Binding-site contacts:
Ligand atom C8 contacts residue SER43 of chain 1.C at 4.1 Å.
Ligand atom C11 contacts residue GLN253 of chain 1.C at 3.3 Å.
Ligand atom O4 contacts residue PHE50 of chain 1.D at 3.9 Å.
Ligand atom C1 contacts residue SER249 of chain 1.C at 3.7 Å.
Ligand atom O1A contacts residue SER249 of chain 1.C at 2.7 Å (h-bond).
Ligand atom O8 contacts residue GLN253 of chain 1.C at 4.1 Å.
Ligand atom C1 contacts residue SER251 of chain 1.C at 3.4 Å.
Ligand atom O10 contacts residue GLN253 of chain 1.C at 4.1 Å.
Ligand atom C9 contacts residue LYS42 of chain 1.C at 4.2 Å.
Ligand atom O9 contacts residue SER43 of chain 1.C at 2.9 Å (h-bond).
Ligand atom O1A contacts residue SER251 of chain 1.C at 3.4 Å (h-bond).
Ligand atom C10 contacts residue ASN247 of chain 1.C at 3.7 Å.
Ligand atom C8 contacts residue GLN253 of chain 1.C at 4.2 Å.
Ligand atom C6 contacts residue ASN247 of chain 1.C at 3.8 Å.
Ligand atom O8 contacts residue SER251 of chain 1.C at 4.0 Å.
Ligand atom C9 contacts residue GLN253 of chain 1.C at 3.8 Å.
Ligand atom O1A contacts residue ASN247 of chain 1.C at 3.9 Å.
Ligand atom C5 contacts residue ASN247 of chain 1.C at 3.7 Å.
Ligand atom C7 contacts residue GLN253 of chain 1.C at 3.5 Å.
Ligand atom C10 contacts residue PHE50 of chain 1.D at 4.0 Å (hydrophobic).
Ligand atom O10 contacts residue LEU37 of chain 1.C at 3.5 Å.
Ligand atom O1B contacts residue SER251 of chain 1.C at 2.7 Å (h-bond).
Ligand atom O1B contacts residue ASN247 of chain 1.C at 4.0 Å.
Ligand atom N5 contacts residue GLN253 of chain 1.C at 3.4 Å (h-bond).
Ligand atom C10 contacts residue LEU37 of chain 1.C at 4.1 Å (hydrophobic).
Ligand atom C9 contacts residue SER43 of chain 1.C at 3.6 Å.
Ligand atom O1B contacts residue SER249 of chain 1.C at 3.9 Å.
Ligand atom C4 contacts residue ASN247 of chain 1.C at 3.6 Å.
Ligand atom C6 contacts residue GLN253 of chain 1.C at 3.9 Å.
Ligand atom O7 contacts residue LEU37 of chain 1.C at 3.6 Å.
Ligand atom O4 contacts residue ASN247 of chain 1.C at 3.9 Å.
Ligand atom O9 contacts residue LYS42 of chain 1.C at 3.4 Å.
Ligand atom C11 contacts residue LEU37 of chain 1.C at 3.8 Å (hydrophobic).
Ligand atom N5 contacts residue ASN247 of chain 1.C at 2.9 Å (h-bond).
Ligand atom O8 contacts residue SER43 of chain 1.C at 3.0 Å (h-bond).
Ligand atom O4 contacts residue ASN106 of chain 1.C at 3.2 Å (h-bond).
Ligand atom O8 contacts residue ASN247 of chain 1.C at 4.2 Å.
Ligand atom C10 contacts residue GLN253 of chain 1.C at 3.4 Å.
Ligand atom C11 contacts residue ASN247 of chain 1.C at 3.7 Å.
Ligand atom C11 contacts residue PHE50 of chain 1.D at 3.6 Å (hydrophobic).

Sequence of chain 1.D:
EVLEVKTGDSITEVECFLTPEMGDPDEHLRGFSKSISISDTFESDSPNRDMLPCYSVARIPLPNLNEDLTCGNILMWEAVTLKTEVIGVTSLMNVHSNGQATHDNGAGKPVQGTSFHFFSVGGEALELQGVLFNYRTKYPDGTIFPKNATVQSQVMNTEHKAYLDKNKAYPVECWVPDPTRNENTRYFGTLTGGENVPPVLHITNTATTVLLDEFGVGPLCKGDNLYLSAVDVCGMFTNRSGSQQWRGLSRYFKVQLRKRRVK

Sequence of chain 1.C:
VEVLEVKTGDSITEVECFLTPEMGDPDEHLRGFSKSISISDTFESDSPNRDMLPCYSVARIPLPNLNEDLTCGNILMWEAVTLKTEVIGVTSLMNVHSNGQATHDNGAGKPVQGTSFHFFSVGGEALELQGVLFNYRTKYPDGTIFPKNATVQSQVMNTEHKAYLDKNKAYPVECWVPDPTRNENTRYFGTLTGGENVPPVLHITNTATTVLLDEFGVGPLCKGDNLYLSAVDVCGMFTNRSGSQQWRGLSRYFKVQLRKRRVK

A protein and the small-molecule ligand that binds it are described below.
Small molecule (SMILES): CC(=O)N[C@H]1[C@H]([C@H](O)[C@H](O)CO)O[C@@](O[C@@H]2[C@@H](O)[C@H](O)O[C@H](CO)[C@@H]2O)(C(=O)O)C[C@@H]1O